This small molecule binds to this protein.
Small molecule (SMILES): CC(=O)N[C@@H]1[C@@H](O)[C@H](O)[C@@H](CO)O[C@H]1O

Sequence of chain 1.C:
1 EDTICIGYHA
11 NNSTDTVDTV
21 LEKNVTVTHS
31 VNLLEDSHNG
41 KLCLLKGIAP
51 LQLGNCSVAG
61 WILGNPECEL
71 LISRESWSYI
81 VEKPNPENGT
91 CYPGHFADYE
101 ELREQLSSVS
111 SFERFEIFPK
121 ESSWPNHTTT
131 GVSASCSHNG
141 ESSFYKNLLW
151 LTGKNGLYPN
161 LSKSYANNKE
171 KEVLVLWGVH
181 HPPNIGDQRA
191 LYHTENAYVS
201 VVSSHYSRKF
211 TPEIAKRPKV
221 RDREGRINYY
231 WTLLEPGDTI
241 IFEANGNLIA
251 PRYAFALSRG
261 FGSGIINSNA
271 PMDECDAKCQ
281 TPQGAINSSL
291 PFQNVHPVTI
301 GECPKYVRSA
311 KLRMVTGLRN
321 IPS

Binding-site contacts:
Ligand atom C8 contacts residue ASN12 of chain 1.C at 4.3 Å.
Ligand atom O5 contacts residue ASN12 of chain 1.C at 2.4 Å (h-bond).
Ligand atom C3 contacts residue ASN12 of chain 1.C at 3.8 Å.
Ligand atom C7 contacts residue ASN12 of chain 1.C at 3.2 Å.
Ligand atom C1 contacts residue ASN12 of chain 1.C at 1.4 Å.
Ligand atom C4 contacts residue ASN12 of chain 1.C at 4.2 Å.
Ligand atom O7 contacts residue ASN12 of chain 1.C at 3.2 Å (h-bond).
Ligand atom C5 contacts residue ASN12 of chain 1.C at 3.7 Å.
Ligand atom C2 contacts residue ASN12 of chain 1.C at 2.5 Å.
Ligand atom N2 contacts residue ASN12 of chain 1.C at 2.8 Å (h-bond).